Binding-site contacts:
Ligand atom N9 contacts residue TRP29 of chain 1.C at 3.4 Å (h-bond).
Ligand atom SEB contacts residue ARG130 of chain 1.C at 4.2 Å.
Ligand atom OC1 contacts residue ARG130 of chain 1.C at 2.5 Å (salt-bridge).
Ligand atom N3 contacts residue TRP75 of chain 1.C at 3.8 Å.
Ligand atom C4 contacts residue TRP29 of chain 1.C at 3.4 Å (hydrophobic).
Ligand atom O6 contacts residue TRP75 of chain 1.C at 3.3 Å (h-bond).
Ligand atom O6 contacts residue GLU76 of chain 1.C at 4.0 Å.
Ligand atom N7 contacts residue TRP29 of chain 1.C at 3.5 Å.
Ligand atom O6 contacts residue MET74 of chain 1.C at 3.3 Å.
Ligand atom N2 contacts residue GLU76 of chain 1.C at 2.8 Å (salt-bridge).
Ligand atom CM2 contacts residue TRP29 of chain 1.C at 4.1 Å (hydrophobic).
Ligand atom C1' contacts residue TRP29 of chain 1.C at 3.4 Å (hydrophobic).
Ligand atom C2 contacts residue TRP29 of chain 1.C at 3.4 Å (hydrophobic).
Ligand atom N1 contacts residue TRP75 of chain 1.C at 3.2 Å.
Ligand atom C6 contacts residue MET74 of chain 1.C at 4.2 Å (hydrophobic).
Ligand atom C4 contacts residue TRP75 of chain 1.C at 3.6 Å (hydrophobic).
Ligand atom C6 contacts residue GLU76 of chain 1.C at 4.1 Å.
Ligand atom N3 contacts residue TRP29 of chain 1.C at 3.4 Å.
Ligand atom C2 contacts residue TRP75 of chain 1.C at 3.6 Å (hydrophobic).
Ligand atom C8 contacts residue TRP29 of chain 1.C at 3.5 Å (hydrophobic).
Ligand atom CM7 contacts residue TRP75 of chain 1.C at 3.6 Å (hydrophobic).
Ligand atom O4' contacts residue TRP29 of chain 1.C at 3.2 Å.
Ligand atom C6 contacts residue TRP75 of chain 1.C at 3.2 Å (hydrophobic).
Ligand atom CM7 contacts residue TRP29 of chain 1.C at 4.0 Å (hydrophobic).
Ligand atom N1 contacts residue MET74 of chain 1.C at 4.1 Å.
Ligand atom OB contacts residue ARG130 of chain 1.C at 2.7 Å (salt-bridge).
Ligand atom C6 contacts residue TRP29 of chain 1.C at 3.3 Å (hydrophobic).
Ligand atom C8 contacts residue TRP75 of chain 1.C at 4.0 Å (hydrophobic).
Ligand atom C5 contacts residue TRP29 of chain 1.C at 3.3 Å (hydrophobic).
Ligand atom O6 contacts residue TRP29 of chain 1.C at 3.6 Å.
Ligand atom N9 contacts residue TRP75 of chain 1.C at 4.0 Å.
Ligand atom N1 contacts residue TRP29 of chain 1.C at 3.4 Å.
Ligand atom N2 contacts residue TRP29 of chain 1.C at 3.8 Å.
Ligand atom N7 contacts residue TRP75 of chain 1.C at 3.5 Å.
Ligand atom PC contacts residue ARG130 of chain 1.C at 4.0 Å.
Ligand atom C5 contacts residue TRP75 of chain 1.C at 3.2 Å (hydrophobic).
Ligand atom N1 contacts residue GLU76 of chain 1.C at 3.3 Å (salt-bridge).
Ligand atom C2 contacts residue GLU76 of chain 1.C at 3.6 Å.
Ligand atom PB contacts residue ARG130 of chain 1.C at 3.9 Å.
Ligand atom SEB contacts residue ASN128 of chain 1.C at 4.2 Å.

Sequence of chain 1.C:
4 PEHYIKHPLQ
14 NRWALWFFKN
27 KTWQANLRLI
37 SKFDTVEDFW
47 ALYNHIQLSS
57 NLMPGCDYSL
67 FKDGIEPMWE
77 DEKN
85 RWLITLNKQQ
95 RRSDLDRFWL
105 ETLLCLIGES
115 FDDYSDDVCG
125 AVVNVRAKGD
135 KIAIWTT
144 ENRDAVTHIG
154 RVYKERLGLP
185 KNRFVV

A protein and the small-molecule ligand that binds it are described below.
Small molecule (SMILES): CO[C@@H]1[C@H](O)[C@@H](COP(=O)(O)O[P](=O)([SeH])OP(=O)(O)O)O[C@H]1n1c[n+](C)c2c(=O)[nH]c(N)nc21